This small molecule binds to this protein.
Small molecule (SMILES): Cc1cc(F)cc(C)c1Oc1ccc(C(C)(C)O)cc1-c1cn(C)c(=O)c2cc(-c3cnc(C4CCC4)[nH]3)oc12

Binding-site contacts:
Ligand atom NAT contacts residue LEU67 of chain 1.B at 3.6 Å.
Ligand atom OAM contacts residue ASN113 of chain 1.B at 2.9 Å (h-bond).
Ligand atom OAW contacts residue ILE119 of chain 1.B at 3.9 Å.
Ligand atom CAE contacts residue VAL60 of chain 1.B at 3.7 Å (hydrophobic).
Ligand atom NAD contacts residue VAL60 of chain 1.B at 3.5 Å.
Ligand atom OBN contacts residue VAL60 of chain 1.B at 3.9 Å.
Ligand atom CBF contacts residue TRP54 of chain 1.B at 3.7 Å (hydrophobic).
Ligand atom CAL contacts residue ILE119 of chain 1.B at 3.5 Å (hydrophobic).
Ligand atom CBE contacts residue LEU65 of chain 1.B at 3.9 Å (hydrophobic).
Ligand atom OBN contacts residue PRO59 of chain 1.B at 3.7 Å.
Ligand atom CAU contacts residue LEU67 of chain 1.B at 3.6 Å (hydrophobic).
Ligand atom CAA contacts residue ILE119 of chain 1.B at 3.9 Å (hydrophobic).
Ligand atom CAC contacts residue ILE119 of chain 1.B at 3.5 Å (hydrophobic).
Ligand atom CAE contacts residue ILE119 of chain 1.B at 3.1 Å (hydrophobic).
Ligand atom CAE contacts residue PRO55 of chain 1.B at 3.8 Å (hydrophobic).
Ligand atom CAJ contacts residue LEU65 of chain 1.B at 3.8 Å (hydrophobic).
Ligand atom CAB contacts residue ILE119 of chain 1.B at 3.9 Å (hydrophobic).
Ligand atom CAL contacts residue VAL60 of chain 1.B at 3.5 Å (hydrophobic).
Ligand atom CBJ contacts residue GOL1 of chain 1.I at 3.8 Å.
Ligand atom CAQ contacts residue TRP54 of chain 1.B at 3.8 Å (hydrophobic).
Ligand atom OAG contacts residue LEU65 of chain 1.B at 3.6 Å.
Ligand atom CAI contacts residue ASN113 of chain 1.B at 3.4 Å.
Ligand atom NAD contacts residue ILE119 of chain 1.B at 3.1 Å.
Ligand atom CAK contacts residue LEU67 of chain 1.B at 3.9 Å (hydrophobic).
Ligand atom CBM contacts residue GLN58 of chain 1.B at 3.6 Å.
Ligand atom CAC contacts residue ASN113 of chain 1.B at 3.9 Å.
Ligand atom CBF contacts residue ILE119 of chain 1.B at 3.6 Å (hydrophobic).
Ligand atom CBC contacts residue TRP54 of chain 1.B at 3.9 Å (hydrophobic).
Ligand atom CAP contacts residue TRP54 of chain 1.B at 4.0 Å (hydrophobic).
Ligand atom CBI contacts residue GOL1 of chain 1.I at 3.8 Å.
Ligand atom CAF contacts residue ILE119 of chain 1.B at 3.6 Å (hydrophobic).
Ligand atom CAC contacts residue VAL60 of chain 1.B at 4.0 Å (hydrophobic).
Ligand atom CAN contacts residue LEU65 of chain 1.B at 3.5 Å (hydrophobic).
Ligand atom OBN contacts residue ASP61 of chain 1.B at 3.2 Å (salt-bridge).
Ligand atom NAV contacts residue GOL1 of chain 1.I at 4.0 Å.
Ligand atom CAU contacts residue GOL1 of chain 1.I at 3.9 Å.
Ligand atom CAO contacts residue LEU65 of chain 1.B at 3.9 Å (hydrophobic).
Ligand atom CBG contacts residue LEU67 of chain 1.B at 3.9 Å (hydrophobic).
Ligand atom CAL contacts residue PHE56 of chain 1.B at 3.5 Å (hydrophobic).
Ligand atom CBF contacts residue PRO55 of chain 1.B at 3.8 Å (hydrophobic).

Sequence of chain 1.B:
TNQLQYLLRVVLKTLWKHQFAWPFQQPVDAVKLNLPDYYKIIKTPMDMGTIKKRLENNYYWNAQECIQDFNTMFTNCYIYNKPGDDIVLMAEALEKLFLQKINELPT